Sequence of chain 1.A:
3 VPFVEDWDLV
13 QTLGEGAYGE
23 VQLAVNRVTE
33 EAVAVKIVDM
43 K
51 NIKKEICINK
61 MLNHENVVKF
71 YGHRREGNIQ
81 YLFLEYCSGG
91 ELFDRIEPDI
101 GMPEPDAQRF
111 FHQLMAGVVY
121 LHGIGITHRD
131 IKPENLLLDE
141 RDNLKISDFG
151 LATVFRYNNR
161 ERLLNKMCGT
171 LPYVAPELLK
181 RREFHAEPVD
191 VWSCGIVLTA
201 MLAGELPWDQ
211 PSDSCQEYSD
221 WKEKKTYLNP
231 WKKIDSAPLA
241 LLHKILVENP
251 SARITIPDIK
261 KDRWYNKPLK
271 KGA

A small-molecule ligand and the protein it binds are described below.
Small molecule (SMILES): CC(C)[C@H](NC(=O)[C@H](CO)NC(=O)[C@H](C)N)C(=O)N[C@@H](CO)C(=O)N[C@@H](C)C=O

Binding-site contacts:
Ligand atom CA contacts residue TRP9 of chain 1.A at 3.9 Å (hydrophobic).
Ligand atom C contacts residue GLU7 of chain 1.A at 3.5 Å.
Ligand atom CB contacts residue GLU7 of chain 1.A at 3.9 Å.
Ligand atom CA contacts residue PHE83 of chain 1.A at 4.3 Å (hydrophobic).
Ligand atom C contacts residue TRP9 of chain 1.A at 4.1 Å (hydrophobic).
Ligand atom O contacts residue GLU7 of chain 1.A at 3.7 Å.
Ligand atom CG2 contacts residue TRP9 of chain 1.A at 3.7 Å (hydrophobic).
Ligand atom CA contacts residue TRP9 of chain 1.A at 3.2 Å (hydrophobic).
Ligand atom CB contacts residue TRP9 of chain 1.A at 3.0 Å (hydrophobic).
Ligand atom OG contacts residue ARG74 of chain 1.A at 2.7 Å (salt-bridge).
Ligand atom C contacts residue TRP9 of chain 1.A at 3.6 Å (hydrophobic).
Ligand atom C contacts residue PHE83 of chain 1.A at 4.3 Å (hydrophobic).
Ligand atom O contacts residue LEU11 of chain 1.A at 3.0 Å (h-bond).
Ligand atom N contacts residue TRP9 of chain 1.A at 3.0 Å (h-bond).
Ligand atom O contacts residue ASP8 of chain 1.A at 3.8 Å.
Ligand atom C contacts residue GLU7 of chain 1.A at 3.3 Å.
Ligand atom CG1 contacts residue TYR81 of chain 1.A at 3.3 Å (hydrophobic).
Ligand atom CB contacts residue ARG74 of chain 1.A at 4.1 Å.
Ligand atom CB contacts residue TRP9 of chain 1.A at 2.9 Å (hydrophobic).
Ligand atom CB contacts residue GLU7 of chain 1.A at 3.6 Å.
Ligand atom N contacts residue GLU7 of chain 1.A at 4.2 Å.
Ligand atom CG2 contacts residue PHE83 of chain 1.A at 4.2 Å (hydrophobic).
Ligand atom CA contacts residue GLU7 of chain 1.A at 3.1 Å.
Ligand atom CA contacts residue GLU7 of chain 1.A at 3.7 Å.
Ligand atom O contacts residue TRP9 of chain 1.A at 2.9 Å (h-bond).
Ligand atom CA contacts residue LEU11 of chain 1.A at 4.1 Å (hydrophobic).
Ligand atom CG2 contacts residue LEU11 of chain 1.A at 4.3 Å (hydrophobic).
Ligand atom CB contacts residue ASP10 of chain 1.A at 4.0 Å.
Ligand atom O contacts residue ASP10 of chain 1.A at 4.0 Å.
Ligand atom O contacts residue GLU7 of chain 1.A at 4.2 Å.
Ligand atom O contacts residue PHE83 of chain 1.A at 3.5 Å.
Ligand atom CA contacts residue TRP9 of chain 1.A at 4.1 Å (hydrophobic).
Ligand atom C contacts residue ARG74 of chain 1.A at 4.1 Å.
Ligand atom CG1 contacts residue LEU11 of chain 1.A at 4.1 Å (hydrophobic).
Ligand atom OG contacts residue TRP9 of chain 1.A at 4.1 Å.
Ligand atom N contacts residue GLU7 of chain 1.A at 2.6 Å (salt-bridge).
Ligand atom N contacts residue LEU11 of chain 1.A at 4.3 Å.
Ligand atom C contacts residue LEU11 of chain 1.A at 4.1 Å (hydrophobic).
Ligand atom N contacts residue TRP9 of chain 1.A at 3.9 Å.
Ligand atom O contacts residue ARG74 of chain 1.A at 3.2 Å.